A protein and the small-molecule ligand that binds it are described below.
Small molecule (SMILES): CC(=O)N[C@@H]1[C@@H](O)[C@H](O)[C@@H](CO)O[C@H]1O

Binding-site contacts:
Ligand atom N2 contacts residue ASN139 of chain 1.A at 2.8 Å (h-bond).
Ligand atom C8 contacts residue ALA137 of chain 1.A at 4.5 Å (hydrophobic).
Ligand atom C8 contacts residue ASN138 of chain 1.A at 4.2 Å.
Ligand atom O5 contacts residue ASN139 of chain 1.A at 2.4 Å (h-bond).
Ligand atom O7 contacts residue ASN139 of chain 1.A at 3.8 Å.
Ligand atom C4 contacts residue ASN139 of chain 1.A at 4.2 Å.
Ligand atom C7 contacts residue ASN139 of chain 1.A at 3.5 Å.
Ligand atom C2 contacts residue ASN139 of chain 1.A at 2.4 Å.
Ligand atom O6 contacts residue ASN139 of chain 1.A at 4.5 Å.
Ligand atom C1 contacts residue ASN139 of chain 1.A at 1.4 Å.
Ligand atom C5 contacts residue ASN139 of chain 1.A at 3.7 Å.
Ligand atom C3 contacts residue ASN139 of chain 1.A at 3.8 Å.

Sequence of chain 1.A:
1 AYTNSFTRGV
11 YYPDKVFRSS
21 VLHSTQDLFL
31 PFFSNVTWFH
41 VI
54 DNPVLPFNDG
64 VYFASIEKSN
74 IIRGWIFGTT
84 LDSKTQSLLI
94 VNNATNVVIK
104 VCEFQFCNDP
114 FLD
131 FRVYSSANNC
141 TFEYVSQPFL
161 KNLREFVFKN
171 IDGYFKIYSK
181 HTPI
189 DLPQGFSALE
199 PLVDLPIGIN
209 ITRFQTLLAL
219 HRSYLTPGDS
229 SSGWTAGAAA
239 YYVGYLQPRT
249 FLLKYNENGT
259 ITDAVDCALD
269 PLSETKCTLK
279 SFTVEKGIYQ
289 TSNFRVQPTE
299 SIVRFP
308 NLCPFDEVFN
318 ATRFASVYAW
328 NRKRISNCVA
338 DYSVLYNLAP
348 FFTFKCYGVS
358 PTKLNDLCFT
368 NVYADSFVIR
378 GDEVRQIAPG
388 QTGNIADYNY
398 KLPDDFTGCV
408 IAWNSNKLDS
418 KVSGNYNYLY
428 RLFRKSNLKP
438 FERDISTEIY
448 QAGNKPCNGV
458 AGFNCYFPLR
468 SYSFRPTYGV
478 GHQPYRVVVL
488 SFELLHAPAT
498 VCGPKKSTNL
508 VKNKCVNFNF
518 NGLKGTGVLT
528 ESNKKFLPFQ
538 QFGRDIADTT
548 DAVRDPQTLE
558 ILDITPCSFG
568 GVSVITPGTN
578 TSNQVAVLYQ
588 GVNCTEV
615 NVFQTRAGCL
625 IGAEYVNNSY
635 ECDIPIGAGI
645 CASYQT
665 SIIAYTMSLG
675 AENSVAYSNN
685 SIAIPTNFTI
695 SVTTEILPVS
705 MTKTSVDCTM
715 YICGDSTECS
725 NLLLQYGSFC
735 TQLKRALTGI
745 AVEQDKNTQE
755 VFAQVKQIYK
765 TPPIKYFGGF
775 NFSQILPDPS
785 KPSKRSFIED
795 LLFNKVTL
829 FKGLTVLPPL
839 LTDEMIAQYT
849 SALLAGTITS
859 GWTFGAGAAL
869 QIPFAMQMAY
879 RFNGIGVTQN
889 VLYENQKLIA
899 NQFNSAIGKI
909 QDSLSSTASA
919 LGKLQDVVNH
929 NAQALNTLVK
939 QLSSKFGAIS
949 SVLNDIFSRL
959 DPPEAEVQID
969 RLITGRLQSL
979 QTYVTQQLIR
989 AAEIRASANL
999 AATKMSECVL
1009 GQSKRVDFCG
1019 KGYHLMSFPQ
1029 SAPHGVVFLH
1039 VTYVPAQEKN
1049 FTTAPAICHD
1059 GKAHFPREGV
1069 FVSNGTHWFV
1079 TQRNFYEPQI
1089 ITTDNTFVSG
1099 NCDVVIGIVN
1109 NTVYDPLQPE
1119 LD